Sequence of chain 1.F:
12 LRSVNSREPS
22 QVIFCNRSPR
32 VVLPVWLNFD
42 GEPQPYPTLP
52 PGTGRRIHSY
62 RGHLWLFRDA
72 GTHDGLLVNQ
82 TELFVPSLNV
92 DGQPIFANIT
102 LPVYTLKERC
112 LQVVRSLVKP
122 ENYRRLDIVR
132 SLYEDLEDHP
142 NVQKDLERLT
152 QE

A protein and the small-molecule ligand that binds it are described below.
Small molecule (SMILES): COC(=O)c1ccc(CNC(=O)[C@@H]2C[C@@H](O)CN2C(=O)Cc2cc(C)no2)cc1

Binding-site contacts:
Ligand atom CD2 contacts residue TRP37 of chain 1.F at 3.4 Å (hydrophobic).
Ligand atom C contacts residue TYR47 of chain 1.F at 3.3 Å (hydrophobic).
Ligand atom CAW contacts residue TYR61 of chain 1.F at 3.5 Å (hydrophobic).
Ligand atom C contacts residue HIS59 of chain 1.F at 3.5 Å.
Ligand atom O contacts residue TYR47 of chain 1.F at 2.7 Å (h-bond).
Ligand atom NAQ contacts residue TYR61 of chain 1.F at 3.6 Å.
Ligand atom CB contacts residue TRP66 of chain 1.F at 3.7 Å (hydrophobic).
Ligand atom OD1 contacts residue SER60 of chain 1.F at 2.2 Å (h-bond).
Ligand atom CBA contacts residue PRO48 of chain 1.F at 3.9 Å (hydrophobic).
Ligand atom N contacts residue TYR47 of chain 1.F at 3.4 Å (h-bond).
Ligand atom CAA contacts residue TYR61 of chain 1.F at 3.6 Å (hydrophobic).
Ligand atom CAI contacts residue ARG56 of chain 1.F at 3.7 Å.
Ligand atom OAT contacts residue PHE40 of chain 1.F at 3.5 Å.
Ligand atom OAT contacts residue TYR61 of chain 1.F at 3.7 Å.
Ligand atom CAU contacts residue TYR61 of chain 1.F at 3.9 Å (hydrophobic).
Ligand atom CAI contacts residue PRO48 of chain 1.F at 3.8 Å (hydrophobic).
Ligand atom OAT contacts residue HIS64 of chain 1.F at 2.9 Å.
Ligand atom CA contacts residue HIS59 of chain 1.F at 3.3 Å.
Ligand atom CG contacts residue SER60 of chain 1.F at 3.3 Å.
Ligand atom CB contacts residue TYR47 of chain 1.F at 3.6 Å (hydrophobic).
Ligand atom CAL contacts residue HIS59 of chain 1.F at 3.8 Å.
Ligand atom CA contacts residue TYR47 of chain 1.F at 3.6 Å (hydrophobic).
Ligand atom CAM contacts residue TRP37 of chain 1.F at 3.9 Å (hydrophobic).
Ligand atom CAZ contacts residue TYR61 of chain 1.F at 3.8 Å (hydrophobic).
Ligand atom NAR contacts residue HIS59 of chain 1.F at 2.7 Å (h-bond).
Ligand atom OD1 contacts residue TYR61 of chain 1.F at 3.9 Å.
Ligand atom OD1 contacts residue HIS64 of chain 1.F at 2.6 Å (h-bond).
Ligand atom CD2 contacts residue TYR47 of chain 1.F at 3.4 Å (hydrophobic).
Ligand atom CG contacts residue HIS64 of chain 1.F at 3.6 Å.
Ligand atom CD2 contacts residue HIS64 of chain 1.F at 3.8 Å.
Ligand atom CB contacts residue SER60 of chain 1.F at 3.6 Å.
Ligand atom CB contacts residue HIS59 of chain 1.F at 3.3 Å.
Ligand atom CG contacts residue TRP66 of chain 1.F at 3.6 Å (hydrophobic).
Ligand atom OAD contacts residue ARG56 of chain 1.F at 3.3 Å (salt-bridge).
Ligand atom OAD contacts residue PRO48 of chain 1.F at 3.9 Å.
Ligand atom NAQ contacts residue PHE40 of chain 1.F at 3.7 Å.
Ligand atom NAQ contacts residue HIS64 of chain 1.F at 3.5 Å.
Ligand atom OAS contacts residue PRO48 of chain 1.F at 3.6 Å.
Ligand atom CAK contacts residue TYR61 of chain 1.F at 3.6 Å (hydrophobic).
Ligand atom OAB contacts residue TYR61 of chain 1.F at 3.6 Å.